Sequence of chain 1.B:
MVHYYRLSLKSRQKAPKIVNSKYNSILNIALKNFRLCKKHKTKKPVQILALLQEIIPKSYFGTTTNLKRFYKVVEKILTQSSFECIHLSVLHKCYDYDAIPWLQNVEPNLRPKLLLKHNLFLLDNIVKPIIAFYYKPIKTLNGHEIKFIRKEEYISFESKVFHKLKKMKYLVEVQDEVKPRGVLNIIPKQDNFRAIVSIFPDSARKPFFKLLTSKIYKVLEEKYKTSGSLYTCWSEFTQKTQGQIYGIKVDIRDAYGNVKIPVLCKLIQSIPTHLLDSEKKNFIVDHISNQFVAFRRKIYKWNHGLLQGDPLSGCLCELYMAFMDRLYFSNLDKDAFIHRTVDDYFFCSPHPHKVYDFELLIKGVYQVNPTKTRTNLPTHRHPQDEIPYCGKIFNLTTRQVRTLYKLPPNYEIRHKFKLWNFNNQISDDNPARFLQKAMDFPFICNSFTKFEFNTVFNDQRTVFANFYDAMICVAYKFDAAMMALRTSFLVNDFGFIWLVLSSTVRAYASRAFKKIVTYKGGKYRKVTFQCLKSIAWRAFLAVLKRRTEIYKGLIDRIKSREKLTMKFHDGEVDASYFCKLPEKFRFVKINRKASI

The small molecule below binds the protein below.
Small molecule (SMILES): C/C(=C\C(=O)Nc1ccccc1C(=O)O)c1ccc2ccccc2c1

Binding-site contacts:
Ligand atom C9 contacts residue LEU554 of chain 1.B at 4.0 Å (hydrophobic).
Ligand atom O21 contacts residue MET482 of chain 1.B at 3.8 Å.
Ligand atom C8 contacts residue LEU554 of chain 1.B at 3.4 Å (hydrophobic).
Ligand atom C5 contacts residue GLY553 of chain 1.B at 4.0 Å.
Ligand atom C9 contacts residue ILE550 of chain 1.B at 3.8 Å (hydrophobic).
Ligand atom O21 contacts residue TYR551 of chain 1.B at 3.8 Å.
Ligand atom C20 contacts residue ARG486 of chain 1.B at 3.2 Å.
Ligand atom C4 contacts residue LEU554 of chain 1.B at 3.5 Å (hydrophobic).
Ligand atom C11 contacts residue TYR551 of chain 1.B at 4.0 Å (hydrophobic).
Ligand atom C15 contacts residue ILE550 of chain 1.B at 3.6 Å (hydrophobic).
Ligand atom C5 contacts residue LEU554 of chain 1.B at 3.6 Å (hydrophobic).
Ligand atom C7 contacts residue PHE494 of chain 1.B at 3.8 Å (hydrophobic).
Ligand atom C2 contacts residue ARG557 of chain 1.B at 3.5 Å.
Ligand atom C14 contacts residue PHE494 of chain 1.B at 4.0 Å (hydrophobic).
Ligand atom C14 contacts residue MET482 of chain 1.B at 3.7 Å (hydrophobic).
Ligand atom C17 contacts residue MET483 of chain 1.B at 3.6 Å (hydrophobic).
Ligand atom C16 contacts residue MET483 of chain 1.B at 3.4 Å (hydrophobic).
Ligand atom C6 contacts residue LEU554 of chain 1.B at 4.0 Å (hydrophobic).
Ligand atom N1 contacts residue ILE550 of chain 1.B at 3.4 Å.
Ligand atom O22 contacts residue PHE494 of chain 1.B at 3.9 Å.
Ligand atom C15 contacts residue PHE494 of chain 1.B at 3.8 Å (hydrophobic).
Ligand atom C3 contacts residue GLY553 of chain 1.B at 4.1 Å.
Ligand atom C18 contacts residue ILE550 of chain 1.B at 4.0 Å (hydrophobic).
Ligand atom O21 contacts residue PHE494 of chain 1.B at 3.4 Å.
Ligand atom N1 contacts residue PHE494 of chain 1.B at 3.5 Å.
Ligand atom C16 contacts residue ARG486 of chain 1.B at 3.5 Å.
Ligand atom C8 contacts residue GLY553 of chain 1.B at 4.0 Å.
Ligand atom C19 contacts residue ARG486 of chain 1.B at 3.6 Å.
Ligand atom C11 contacts residue PHE494 of chain 1.B at 3.6 Å (hydrophobic).
Ligand atom C13 contacts residue ILE550 of chain 1.B at 3.9 Å (hydrophobic).
Ligand atom C10 contacts residue PHE494 of chain 1.B at 3.9 Å (hydrophobic).
Ligand atom C1 contacts residue PHE494 of chain 1.B at 4.0 Å (hydrophobic).
Ligand atom C12 contacts residue PHE494 of chain 1.B at 3.5 Å (hydrophobic).
Ligand atom C17 contacts residue ILE550 of chain 1.B at 4.0 Å (hydrophobic).
Ligand atom C13 contacts residue PHE494 of chain 1.B at 3.6 Å (hydrophobic).
Ligand atom C4 contacts residue GLY553 of chain 1.B at 3.5 Å.
Ligand atom C3 contacts residue ARG557 of chain 1.B at 3.6 Å.
Ligand atom C17 contacts residue PHE494 of chain 1.B at 4.0 Å (hydrophobic).
Ligand atom C14 contacts residue ILE497 of chain 1.B at 4.0 Å (hydrophobic).
Ligand atom C14 contacts residue TYR551 of chain 1.B at 3.7 Å (hydrophobic).